Sequence of chain 1.A:
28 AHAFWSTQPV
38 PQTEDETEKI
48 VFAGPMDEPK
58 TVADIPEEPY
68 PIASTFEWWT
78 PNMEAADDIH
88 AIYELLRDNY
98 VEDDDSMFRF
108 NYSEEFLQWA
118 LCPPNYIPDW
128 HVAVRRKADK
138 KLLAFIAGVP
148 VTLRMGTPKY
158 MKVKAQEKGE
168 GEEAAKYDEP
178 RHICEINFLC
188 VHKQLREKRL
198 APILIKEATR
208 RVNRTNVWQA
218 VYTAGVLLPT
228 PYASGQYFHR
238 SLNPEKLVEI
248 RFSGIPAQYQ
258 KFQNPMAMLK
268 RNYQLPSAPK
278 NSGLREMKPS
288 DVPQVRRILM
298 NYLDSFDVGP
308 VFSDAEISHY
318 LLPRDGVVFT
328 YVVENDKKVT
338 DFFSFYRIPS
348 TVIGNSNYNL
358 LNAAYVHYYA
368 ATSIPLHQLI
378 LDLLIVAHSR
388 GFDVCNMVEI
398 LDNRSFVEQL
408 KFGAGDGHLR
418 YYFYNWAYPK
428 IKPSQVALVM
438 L

Binding-site contacts:
Ligand atom OAD contacts residue ASP413 of chain 1.A at 3.0 Å (salt-bridge).
Ligand atom CAF contacts residue PHE107 of chain 1.A at 3.7 Å (hydrophobic).
Ligand atom CAJ contacts residue ASP413 of chain 1.A at 3.6 Å.
Ligand atom CAC contacts residue LEU438 of chain 1.A at 3.1 Å (hydrophobic).
Ligand atom OAD contacts residue GLY414 of chain 1.A at 3.3 Å (h-bond).
Ligand atom NAX contacts residue PHE107 of chain 1.A at 3.8 Å.
Ligand atom CAJ contacts residue GLY414 of chain 1.A at 3.5 Å.
Ligand atom CAL contacts residue LEU358 of chain 1.A at 3.8 Å (hydrophobic).
Ligand atom CAI contacts residue PHE107 of chain 1.A at 3.8 Å (hydrophobic).
Ligand atom CAA contacts residue HIS236 of chain 1.A at 3.5 Å.
Ligand atom CBD contacts residue SER347 of chain 1.A at 3.7 Å.
Ligand atom CAP contacts residue TYR234 of chain 1.A at 3.7 Å (hydrophobic).
Ligand atom NBH contacts residue LEU438 of chain 1.A at 3.7 Å.
Ligand atom CAB contacts residue ARG248 of chain 1.A at 3.9 Å.
Ligand atom NBH contacts residue THR220 of chain 1.A at 3.8 Å.
Ligand atom CAO contacts residue GLY222 of chain 1.A at 3.5 Å.
Ligand atom NBH contacts residue ASN184 of chain 1.A at 3.7 Å.
Ligand atom CAF contacts residue ASP100 of chain 1.A at 3.7 Å.
Ligand atom CAG contacts residue PHE105 of chain 1.A at 3.7 Å (hydrophobic).
Ligand atom CAC contacts residue MET437 of chain 1.A at 3.8 Å (hydrophobic).
Ligand atom CAC contacts residue ASN184 of chain 1.A at 3.3 Å.
Ligand atom CAT contacts residue MYA1 of chain 1.B at 3.8 Å.
Ligand atom CAG contacts residue SER347 of chain 1.A at 3.6 Å.
Ligand atom CAB contacts residue PHE105 of chain 1.A at 3.5 Å (hydrophobic).
Ligand atom CAN contacts residue SER347 of chain 1.A at 3.8 Å.
Ligand atom CAI contacts residue TYR234 of chain 1.A at 3.5 Å (hydrophobic).
Ligand atom OAE contacts residue ASN393 of chain 1.A at 2.8 Å (h-bond).
Ligand atom NAX contacts residue PHE105 of chain 1.A at 3.6 Å.
Ligand atom CAV contacts residue THR220 of chain 1.A at 3.7 Å.
Ligand atom CAG contacts residue PHE107 of chain 1.A at 3.5 Å (hydrophobic).
Ligand atom CAS contacts residue TYR234 of chain 1.A at 3.5 Å (hydrophobic).
Ligand atom CAW contacts residue ASN393 of chain 1.A at 3.6 Å.
Ligand atom NAX contacts residue SER347 of chain 1.A at 2.8 Å (h-bond).
Ligand atom OAD contacts residue GLY412 of chain 1.A at 3.4 Å.
Ligand atom CAK contacts residue TYR234 of chain 1.A at 3.7 Å (hydrophobic).
Ligand atom CAV contacts residue ASN184 of chain 1.A at 3.9 Å.
Ligand atom CAS contacts residue LEU416 of chain 1.A at 3.8 Å (hydrophobic).
Ligand atom CBG contacts residue LEU416 of chain 1.A at 3.7 Å (hydrophobic).
Ligand atom CAH contacts residue GLY414 of chain 1.A at 3.8 Å.
Ligand atom CAC contacts residue THR220 of chain 1.A at 3.4 Å.

This protein binds this small molecule.
Small molecule (SMILES): CC(C)Cc1ccc2ncccc2c1NS(=O)(=O)c1ccc(CCCCC2CCN(C)CC2)cc1